Sequence of chain 1.A:
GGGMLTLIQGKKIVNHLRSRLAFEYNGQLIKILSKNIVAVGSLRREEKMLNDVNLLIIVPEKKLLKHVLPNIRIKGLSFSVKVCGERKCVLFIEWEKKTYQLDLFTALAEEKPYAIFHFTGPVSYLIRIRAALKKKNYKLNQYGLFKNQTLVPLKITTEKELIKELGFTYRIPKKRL

Binding-site contacts:
Ligand atom O6 contacts residue DC6 of chain 1.D at 2.9 Å (h-bond).
Ligand atom N2 contacts residue DC8 of chain 1.D at 2.8 Å (h-bond).
Ligand atom OP1 contacts residue ARG88 of chain 1.B at 2.7 Å (salt-bridge).
Ligand atom N2 contacts residue DC2 of chain 1.D at 2.7 Å (h-bond).
Ligand atom N6 contacts residue DT5 of chain 1.D at 3.0 Å (h-bond).
Ligand atom O3' contacts residue ARG46 of chain 1.A at 3.2 Å (salt-bridge).
Ligand atom N4 contacts residue DG7 of chain 1.D at 2.9 Å (h-bond).
Ligand atom OP1 contacts residue MN1 of chain 1.E at 2.1 Å.
Ligand atom O3' contacts residue MN1 of chain 1.E at 3.2 Å.
Ligand atom O2 contacts residue DG1 of chain 1.D at 2.8 Å (h-bond).
Ligand atom OP1 contacts residue LYS89 of chain 1.B at 2.9 Å (salt-bridge).
Ligand atom N4 contacts residue DG3 of chain 1.D at 3.0 Å (h-bond).
Ligand atom OP1 contacts residue GLU87 of chain 1.B at 3.0 Å (salt-bridge).
Ligand atom OP1 contacts residue ASN142 of chain 1.B at 2.8 Å (h-bond).
Ligand atom N1 contacts residue DC2 of chain 1.D at 2.9 Å (h-bond).
Ligand atom N1 contacts residue DG3 of chain 1.D at 3.2 Å (h-bond).
Ligand atom N6 contacts residue DA4 of chain 1.D at 3.0 Å (h-bond).
Ligand atom O6 contacts residue DC8 of chain 1.D at 3.1 Å (h-bond).
Ligand atom O3' contacts residue PHE120 of chain 1.A at 2.6 Å (h-bond).
Ligand atom P contacts residue MN1 of chain 1.E at 3.1 Å.
Ligand atom N3 contacts residue DG3 of chain 1.D at 2.9 Å (h-bond).
Ligand atom O2 contacts residue DG3 of chain 1.D at 2.7 Å (h-bond).
Ligand atom O2 contacts residue DA4 of chain 1.D at 3.0 Å.
Ligand atom N3 contacts residue DA4 of chain 1.D at 2.8 Å (h-bond).
Ligand atom OP1 contacts residue GLY86 of chain 1.B at 3.1 Å.
Ligand atom OP1 contacts residue GLN102 of chain 1.A at 3.2 Å (h-bond).
Ligand atom N1 contacts residue DC8 of chain 1.D at 3.0 Å (h-bond).
Ligand atom OP1 contacts residue TYR144 of chain 1.B at 2.6 Å (h-bond).
Ligand atom OP1 contacts residue LYS140 of chain 1.B at 2.8 Å (salt-bridge).
Ligand atom N2 contacts residue DC6 of chain 1.D at 2.8 Å (h-bond).
Ligand atom O4 contacts residue DA4 of chain 1.D at 2.9 Å (h-bond).
Ligand atom O6 contacts residue DC2 of chain 1.D at 3.0 Å (h-bond).
Ligand atom O2 contacts residue DG7 of chain 1.D at 2.8 Å (h-bond).
Ligand atom OP1 contacts residue ASN55 of chain 1.A at 2.8 Å (h-bond).
Ligand atom N3 contacts residue DG7 of chain 1.D at 2.9 Å (h-bond).
Ligand atom N4 contacts residue DG1 of chain 1.D at 3.0 Å (h-bond).
Ligand atom N3 contacts residue DG1 of chain 1.D at 2.9 Å (h-bond).
Ligand atom O2 contacts residue HIS119 of chain 1.A at 3.1 Å.
Ligand atom N1 contacts residue DC6 of chain 1.D at 2.9 Å (h-bond).
Ligand atom N1 contacts residue DT5 of chain 1.D at 2.8 Å (h-bond).

Sequence of chain 1.B:
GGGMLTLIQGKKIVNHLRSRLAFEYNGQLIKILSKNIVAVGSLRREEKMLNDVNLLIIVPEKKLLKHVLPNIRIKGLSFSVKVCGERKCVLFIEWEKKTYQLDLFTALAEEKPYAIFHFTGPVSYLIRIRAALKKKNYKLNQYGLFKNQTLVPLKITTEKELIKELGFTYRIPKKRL

A small-molecule ligand and the protein it binds are described below.
Small molecule (SMILES): Cc1cn([C@H]2C[C@H](O[P](=O)(O)OC[C@H]3O[C@@H](n4ccc(N)nc4=O)C[C@@H]3O[P](=O)(O)OC[C@H]3O[C@@H](n4cnc5c(=O)nc(N)[nH]c54)C[C@@H]3O[P](=O)(O)OC[C@H]3O[C@@H](n4ccc(N)nc4=O)C[C@@H]3O)[C@@H](CO[P](=O)(O)O[C@H]3C[C@H](n4cnc5c(N)ncnc54)O[C@@H]3CO[P](=O)(O)O[C@H]3C[C@H](n4cnc5c(=O)nc(N)[nH]c54)O[C@@H]3CO[P](=O)(O)O[C@H]3C[C@H](n4ccc(N)nc4=O)O[C@@H]3CO[P](=O)(O)O[C@H]3C[C@H](n4cnc5c(=O)nc(N)[nH]c54)O[C@@H]3CO)O2)c(=O)[nH]c1=O